Sequence of chain 1.C:
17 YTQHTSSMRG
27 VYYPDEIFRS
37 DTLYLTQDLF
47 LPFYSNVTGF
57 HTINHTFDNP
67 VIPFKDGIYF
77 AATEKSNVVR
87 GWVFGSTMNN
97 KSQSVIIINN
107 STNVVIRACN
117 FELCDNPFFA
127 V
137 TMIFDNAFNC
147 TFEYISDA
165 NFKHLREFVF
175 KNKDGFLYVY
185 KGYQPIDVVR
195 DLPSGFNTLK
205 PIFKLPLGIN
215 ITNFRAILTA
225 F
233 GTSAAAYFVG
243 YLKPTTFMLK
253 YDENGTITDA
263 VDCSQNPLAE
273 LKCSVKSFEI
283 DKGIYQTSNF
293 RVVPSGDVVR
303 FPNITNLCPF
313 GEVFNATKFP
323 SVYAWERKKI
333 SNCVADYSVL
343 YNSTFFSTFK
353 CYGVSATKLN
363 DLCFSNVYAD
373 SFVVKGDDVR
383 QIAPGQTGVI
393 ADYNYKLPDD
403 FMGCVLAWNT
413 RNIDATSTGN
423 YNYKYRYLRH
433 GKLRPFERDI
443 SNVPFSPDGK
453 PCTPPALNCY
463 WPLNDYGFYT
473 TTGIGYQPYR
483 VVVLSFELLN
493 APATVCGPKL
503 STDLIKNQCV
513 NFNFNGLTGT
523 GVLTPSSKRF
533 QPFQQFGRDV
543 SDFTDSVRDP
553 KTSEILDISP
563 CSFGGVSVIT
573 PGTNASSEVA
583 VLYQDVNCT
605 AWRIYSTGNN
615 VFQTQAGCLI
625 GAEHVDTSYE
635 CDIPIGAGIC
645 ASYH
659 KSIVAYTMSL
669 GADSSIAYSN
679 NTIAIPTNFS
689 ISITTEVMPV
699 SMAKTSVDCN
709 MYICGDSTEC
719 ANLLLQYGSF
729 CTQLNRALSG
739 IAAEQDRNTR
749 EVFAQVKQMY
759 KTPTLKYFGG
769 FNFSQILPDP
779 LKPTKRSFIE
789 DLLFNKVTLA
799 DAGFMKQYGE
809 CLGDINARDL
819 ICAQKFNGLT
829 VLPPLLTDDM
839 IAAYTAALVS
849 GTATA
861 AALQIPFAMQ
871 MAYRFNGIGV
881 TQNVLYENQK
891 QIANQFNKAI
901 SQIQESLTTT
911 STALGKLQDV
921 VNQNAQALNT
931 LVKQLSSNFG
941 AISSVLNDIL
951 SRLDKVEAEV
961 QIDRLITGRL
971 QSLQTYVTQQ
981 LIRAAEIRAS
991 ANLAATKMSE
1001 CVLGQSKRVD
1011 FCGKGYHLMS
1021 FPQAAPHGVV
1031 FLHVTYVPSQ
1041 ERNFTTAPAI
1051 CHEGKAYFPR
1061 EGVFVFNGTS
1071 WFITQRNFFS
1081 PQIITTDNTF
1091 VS

Binding-site contacts:
Ligand atom C4 contacts residue ASN686 of chain 1.C at 4.2 Å.
Ligand atom O5 contacts residue GLN1040 of chain 1.C at 4.3 Å.
Ligand atom O7 contacts residue ASN686 of chain 1.C at 3.6 Å (h-bond).
Ligand atom C1 contacts residue ASN686 of chain 1.C at 1.4 Å.
Ligand atom C8 contacts residue THR685 of chain 1.C at 3.6 Å.
Ligand atom C7 contacts residue ASN686 of chain 1.C at 3.4 Å.
Ligand atom C3 contacts residue ASN686 of chain 1.C at 3.8 Å.
Ligand atom O4 contacts residue GLN891 of chain 1.C at 3.4 Å (h-bond).
Ligand atom O7 contacts residue GLN1040 of chain 1.C at 3.9 Å.
Ligand atom O5 contacts residue ASN686 of chain 1.C at 2.4 Å (h-bond).
Ligand atom C7 contacts residue THR685 of chain 1.C at 4.2 Å.
Ligand atom C5 contacts residue GLN891 of chain 1.C at 4.2 Å.
Ligand atom O3 contacts residue GLN891 of chain 1.C at 4.3 Å.
Ligand atom C4 contacts residue GLN891 of chain 1.C at 4.0 Å.
Ligand atom C3 contacts residue GLN891 of chain 1.C at 3.7 Å.
Ligand atom C1 contacts residue GLN1040 of chain 1.C at 4.2 Å.
Ligand atom C2 contacts residue ASN686 of chain 1.C at 2.5 Å.
Ligand atom N2 contacts residue ASN686 of chain 1.C at 2.9 Å (h-bond).
Ligand atom C8 contacts residue ASN686 of chain 1.C at 4.0 Å.
Ligand atom C5 contacts residue ASN686 of chain 1.C at 3.7 Å.

A small-molecule ligand and the protein it binds are described below.
Small molecule (SMILES): CC(=O)N[C@@H]1[C@@H](O)[C@H](O)[C@@H](CO)O[C@H]1O